The protein below binds the small molecule below.
Small molecule (SMILES): CC(=O)N[C@@H]1[C@@H](O)[C@H](O)[C@@H](CO)O[C@H]1O

Sequence of chain 1.B:
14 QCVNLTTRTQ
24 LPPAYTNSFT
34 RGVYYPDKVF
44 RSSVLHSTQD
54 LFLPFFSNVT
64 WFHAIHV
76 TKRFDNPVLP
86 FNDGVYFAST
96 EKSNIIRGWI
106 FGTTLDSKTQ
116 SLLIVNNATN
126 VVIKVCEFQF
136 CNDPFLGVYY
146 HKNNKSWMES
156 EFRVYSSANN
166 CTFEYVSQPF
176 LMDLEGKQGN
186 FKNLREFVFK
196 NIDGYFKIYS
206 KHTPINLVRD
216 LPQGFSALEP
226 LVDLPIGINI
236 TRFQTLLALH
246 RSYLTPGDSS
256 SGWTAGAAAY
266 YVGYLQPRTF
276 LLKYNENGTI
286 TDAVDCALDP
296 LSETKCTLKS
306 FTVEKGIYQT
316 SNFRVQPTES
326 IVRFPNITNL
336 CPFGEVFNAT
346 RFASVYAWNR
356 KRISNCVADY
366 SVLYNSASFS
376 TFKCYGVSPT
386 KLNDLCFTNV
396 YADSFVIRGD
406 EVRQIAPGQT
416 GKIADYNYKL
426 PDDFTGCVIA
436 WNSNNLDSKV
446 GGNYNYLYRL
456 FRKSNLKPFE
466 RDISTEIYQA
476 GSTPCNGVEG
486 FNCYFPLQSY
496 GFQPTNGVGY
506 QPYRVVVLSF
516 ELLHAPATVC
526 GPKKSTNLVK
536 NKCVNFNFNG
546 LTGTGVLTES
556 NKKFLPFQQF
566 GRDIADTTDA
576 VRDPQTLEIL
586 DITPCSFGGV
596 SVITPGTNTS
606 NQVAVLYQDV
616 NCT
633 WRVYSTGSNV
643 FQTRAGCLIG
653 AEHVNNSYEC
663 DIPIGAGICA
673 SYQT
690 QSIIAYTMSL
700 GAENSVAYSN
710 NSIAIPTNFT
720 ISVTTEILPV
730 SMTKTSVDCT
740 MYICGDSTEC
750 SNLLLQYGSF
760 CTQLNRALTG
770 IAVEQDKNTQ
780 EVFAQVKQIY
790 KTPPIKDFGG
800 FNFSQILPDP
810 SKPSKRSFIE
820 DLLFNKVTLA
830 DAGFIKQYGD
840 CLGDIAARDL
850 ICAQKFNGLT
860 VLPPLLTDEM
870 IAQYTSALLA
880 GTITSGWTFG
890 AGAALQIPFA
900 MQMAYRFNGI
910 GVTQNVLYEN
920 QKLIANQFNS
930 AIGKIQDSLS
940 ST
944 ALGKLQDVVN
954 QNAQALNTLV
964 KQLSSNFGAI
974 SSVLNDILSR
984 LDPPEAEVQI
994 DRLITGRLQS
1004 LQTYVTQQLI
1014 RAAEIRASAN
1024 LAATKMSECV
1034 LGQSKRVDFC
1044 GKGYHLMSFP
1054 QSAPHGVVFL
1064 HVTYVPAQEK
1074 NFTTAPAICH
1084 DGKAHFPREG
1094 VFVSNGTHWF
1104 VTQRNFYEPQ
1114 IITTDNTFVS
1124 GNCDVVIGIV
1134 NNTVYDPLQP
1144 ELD

Binding-site contacts:
Ligand atom C2 contacts residue NAG1 of chain 1.ZA at 2.8 Å.
Ligand atom C8 contacts residue NAG1 of chain 1.ZA at 4.0 Å.
Ligand atom C5 contacts residue NAG1 of chain 1.ZA at 3.8 Å.
Ligand atom O7 contacts residue ALA706 of chain 1.B at 3.9 Å.
Ligand atom C1 contacts residue NAG1 of chain 1.ZA at 1.6 Å.
Ligand atom N2 contacts residue ALA706 of chain 1.B at 3.9 Å.
Ligand atom C7 contacts residue NAG1 of chain 1.ZA at 3.9 Å.
Ligand atom C7 contacts residue ALA706 of chain 1.B at 4.2 Å (hydrophobic).
Ligand atom C3 contacts residue NAG1 of chain 1.ZA at 4.1 Å.
Ligand atom O5 contacts residue NAG1 of chain 1.ZA at 2.4 Å (h-bond).
Ligand atom N2 contacts residue NAG1 of chain 1.ZA at 3.3 Å (h-bond).
Ligand atom C4 contacts residue NAG1 of chain 1.ZA at 4.4 Å.